Binding-site contacts:
Ligand atom CG2 contacts residue ALA240 of chain 1.A at 3.6 Å (hydrophobic).
Ligand atom O contacts residue TYR256 of chain 1.A at 3.4 Å.
Ligand atom CB contacts residue SER239 of chain 1.A at 3.5 Å.
Ligand atom O contacts residue SER239 of chain 1.A at 2.6 Å (h-bond).
Ligand atom O contacts residue ALA240 of chain 1.A at 3.5 Å.
Ligand atom OE1 contacts residue TYR18 of chain 1.A at 3.5 Å.
Ligand atom CG contacts residue TYR18 of chain 1.A at 3.5 Å (hydrophobic).
Ligand atom O contacts residue GLN214 of chain 1.A at 3.5 Å (h-bond).
Ligand atom OE2 contacts residue ARG167 of chain 1.A at 3.3 Å (salt-bridge).
Ligand atom CD contacts residue SER192 of chain 1.A at 3.4 Å.
Ligand atom CD1 contacts residue ARG64 of chain 1.A at 3.7 Å.
Ligand atom CA contacts residue TYR18 of chain 1.A at 3.7 Å (hydrophobic).
Ligand atom N contacts residue TYR18 of chain 1.A at 3.3 Å (h-bond).
Ligand atom CD contacts residue ARG99 of chain 1.A at 3.6 Å.
Ligand atom N contacts residue TYR256 of chain 1.A at 3.5 Å.
Ligand atom C contacts residue TYR256 of chain 1.A at 3.8 Å (hydrophobic).
Ligand atom OE1 contacts residue SER192 of chain 1.A at 2.7 Å (h-bond).
Ligand atom CD2 contacts residue ARG64 of chain 1.A at 3.6 Å.
Ligand atom C contacts residue ASN66 of chain 1.A at 3.7 Å.
Ligand atom O contacts residue ASN66 of chain 1.A at 3.0 Å (h-bond).
Ligand atom CA contacts residue ALA240 of chain 1.A at 3.7 Å (hydrophobic).
Ligand atom OE2 contacts residue SER47 of chain 1.A at 2.7 Å (h-bond).
Ligand atom CB contacts residue TYR209 of chain 1.A at 3.7 Å (hydrophobic).
Ligand atom OE2 contacts residue SER192 of chain 1.A at 3.4 Å (h-bond).
Ligand atom O contacts residue TYR256 of chain 1.A at 3.3 Å.
Ligand atom CA contacts residue SER239 of chain 1.A at 3.3 Å.
Ligand atom CA contacts residue TYR256 of chain 1.A at 3.5 Å (hydrophobic).
Ligand atom OE1 contacts residue ARG99 of chain 1.A at 2.6 Å (salt-bridge).
Ligand atom CG contacts residue TYR209 of chain 1.A at 3.8 Å (hydrophobic).
Ligand atom CD1 contacts residue ASN71 of chain 1.A at 3.5 Å.
Ligand atom OE1 contacts residue ARG64 of chain 1.A at 3.4 Å (salt-bridge).
Ligand atom OE2 contacts residue TYR18 of chain 1.A at 3.6 Å.
Ligand atom OE1 contacts residue SER47 of chain 1.A at 3.1 Å (h-bond).
Ligand atom CD contacts residue TYR18 of chain 1.A at 3.4 Å (hydrophobic).
Ligand atom O contacts residue SER286 of chain 1.A at 2.9 Å (h-bond).
Ligand atom CD contacts residue SER47 of chain 1.A at 3.2 Å.
Ligand atom OD1 contacts residue ARG99 of chain 1.A at 3.7 Å.
Ligand atom O contacts residue PHE261 of chain 1.A at 3.5 Å.
Ligand atom C contacts residue SER239 of chain 1.A at 3.3 Å.
Ligand atom CG2 contacts residue ARG99 of chain 1.A at 3.6 Å.

Sequence of chain 1.A:
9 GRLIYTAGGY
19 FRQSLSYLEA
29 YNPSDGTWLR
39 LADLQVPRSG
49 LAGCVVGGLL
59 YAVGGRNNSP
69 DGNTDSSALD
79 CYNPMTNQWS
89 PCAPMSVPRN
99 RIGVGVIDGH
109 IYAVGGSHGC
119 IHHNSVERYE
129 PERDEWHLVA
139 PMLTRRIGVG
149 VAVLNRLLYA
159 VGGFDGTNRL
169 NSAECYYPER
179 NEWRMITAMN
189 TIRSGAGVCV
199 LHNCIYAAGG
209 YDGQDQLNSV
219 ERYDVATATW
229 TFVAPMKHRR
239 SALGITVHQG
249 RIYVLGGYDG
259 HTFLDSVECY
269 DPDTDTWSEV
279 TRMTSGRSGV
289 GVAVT

A small-molecule ligand and the protein it binds are described below.
Small molecule (SMILES): CC(C)C[C@H](NC(=O)[C@H](Cc1ccccc1)NC(=O)[C@H](CCC(=O)O)NC(=O)CNC(=O)[C@@H](NC(=O)[C@H](CCC(=O)O)NC(=O)[C@@H]1CCCN1C(=O)[C@H](CC(=O)O)NC(=O)[C@@H](N)CC(C)C)[C@@H](C)O)C(=O)O